A small-molecule ligand and the protein it binds are described below.
Small molecule (SMILES): Cc1cc(N)nc(CCCN2CCN(C)CC2)c1

Sequence of chain 1.A:
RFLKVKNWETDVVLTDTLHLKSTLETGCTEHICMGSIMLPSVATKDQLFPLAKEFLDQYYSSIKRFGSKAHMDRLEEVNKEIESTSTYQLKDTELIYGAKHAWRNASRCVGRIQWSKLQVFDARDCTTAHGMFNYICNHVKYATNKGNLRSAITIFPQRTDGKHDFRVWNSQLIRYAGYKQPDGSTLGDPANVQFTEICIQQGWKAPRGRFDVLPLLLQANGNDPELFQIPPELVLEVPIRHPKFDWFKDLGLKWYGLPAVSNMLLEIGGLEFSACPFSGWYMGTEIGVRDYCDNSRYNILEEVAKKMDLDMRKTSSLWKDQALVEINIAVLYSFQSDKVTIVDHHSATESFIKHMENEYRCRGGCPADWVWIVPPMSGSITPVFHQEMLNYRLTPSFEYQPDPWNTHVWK

Binding-site contacts:
Ligand atom C06 contacts residue GLU296 of chain 1.A at 3.6 Å.
Ligand atom C02 contacts residue PRO269 of chain 1.A at 3.8 Å (hydrophobic).
Ligand atom N02 contacts residue MET293 of chain 1.A at 4.2 Å.
Ligand atom N11 contacts residue VAL271 of chain 1.A at 4.0 Å.
Ligand atom C10 contacts residue VAL271 of chain 1.A at 4.1 Å (hydrophobic).
Ligand atom C03 contacts residue PRO269 of chain 1.A at 3.9 Å (hydrophobic).
Ligand atom C03 contacts residue TRP291 of chain 1.A at 4.2 Å (hydrophobic).
Ligand atom C09 contacts residue HEM1 of chain 1.B at 3.3 Å.
Ligand atom C02 contacts residue HEM1 of chain 1.B at 3.8 Å.
Ligand atom C03 contacts residue GLY290 of chain 1.A at 4.3 Å.
Ligand atom N02 contacts residue PRO269 of chain 1.A at 3.8 Å.
Ligand atom C12 contacts residue TRP382 of chain 1.A at 3.7 Å (hydrophobic).
Ligand atom C13 contacts residue TRP382 of chain 1.A at 3.8 Å (hydrophobic).
Ligand atom N01 contacts residue HEM1 of chain 1.B at 4.2 Å.
Ligand atom C16 contacts residue VAL271 of chain 1.A at 3.9 Å (hydrophobic).
Ligand atom C02 contacts residue TRP291 of chain 1.A at 3.9 Å (hydrophobic).
Ligand atom C09 contacts residue VAL271 of chain 1.A at 3.5 Å (hydrophobic).
Ligand atom N01 contacts residue GLU296 of chain 1.A at 2.7 Å (salt-bridge).
Ligand atom N01 contacts residue PRO269 of chain 1.A at 4.1 Å.
Ligand atom C07 contacts residue SER289 of chain 1.A at 4.0 Å.
Ligand atom C07 contacts residue PHE288 of chain 1.A at 3.5 Å (hydrophobic).
Ligand atom C08 contacts residue HEM1 of chain 1.B at 3.5 Å.
Ligand atom C03 contacts residue HEM1 of chain 1.B at 3.5 Å.
Ligand atom C02 contacts residue GLU296 of chain 1.A at 3.5 Å.
Ligand atom C07 contacts residue HEM1 of chain 1.B at 3.5 Å.
Ligand atom C05 contacts residue VAL271 of chain 1.A at 3.6 Å (hydrophobic).
Ligand atom C04 contacts residue HEM1 of chain 1.B at 4.0 Å.
Ligand atom C13 contacts residue HEM1 of chain 1.B at 3.6 Å.
Ligand atom C08 contacts residue GLU296 of chain 1.A at 3.6 Å.
Ligand atom C10 contacts residue HEM1 of chain 1.B at 3.0 Å.
Ligand atom C08 contacts residue VAL271 of chain 1.A at 4.1 Å (hydrophobic).
Ligand atom N02 contacts residue HEM1 of chain 1.B at 3.5 Å.
Ligand atom N02 contacts residue TRP291 of chain 1.A at 2.8 Å (h-bond).
Ligand atom C07 contacts residue GLY290 of chain 1.A at 3.8 Å.
Ligand atom N02 contacts residue GLU296 of chain 1.A at 2.8 Å (salt-bridge).
Ligand atom N02 contacts residue TYR292 of chain 1.A at 3.7 Å.
Ligand atom C12 contacts residue HEM1 of chain 1.B at 3.0 Å.
Ligand atom C04 contacts residue PRO269 of chain 1.A at 4.1 Å (hydrophobic).
Ligand atom C07 contacts residue PRO269 of chain 1.A at 3.9 Å (hydrophobic).
Ligand atom N11 contacts residue HEM1 of chain 1.B at 3.0 Å (h-bond).